Binding-site contacts:
Ligand atom C39 contacts residue TRP86 of chain 1.B at 3.4 Å (hydrophobic).
Ligand atom C30 contacts residue TRP86 of chain 1.B at 3.5 Å (hydrophobic).
Ligand atom N2 contacts residue TYR72 of chain 1.B at 3.6 Å (h-bond).
Ligand atom C1 contacts residue TRP286 of chain 1.B at 3.2 Å (hydrophobic).
Ligand atom C21 contacts residue TRP286 of chain 1.B at 3.5 Å (hydrophobic).
Ligand atom C41 contacts residue TYR341 of chain 1.B at 3.2 Å (hydrophobic).
Ligand atom C32 contacts residue HIS447 of chain 1.B at 3.4 Å.
Ligand atom C29 contacts residue HIS447 of chain 1.B at 3.2 Å.
Ligand atom N1 contacts residue TYR124 of chain 1.B at 3.5 Å.
Ligand atom C4 contacts residue TYR72 of chain 1.B at 3.5 Å (hydrophobic).
Ligand atom C3 contacts residue TYR72 of chain 1.B at 3.7 Å (hydrophobic).
Ligand atom C2 contacts residue TRP286 of chain 1.B at 3.6 Å (hydrophobic).
Ligand atom C36 contacts residue GLU202 of chain 1.B at 3.2 Å.
Ligand atom C10 contacts residue TYR341 of chain 1.B at 3.7 Å (hydrophobic).
Ligand atom C1 contacts residue TYR72 of chain 1.B at 3.6 Å (hydrophobic).
Ligand atom C35 contacts residue GLU202 of chain 1.B at 3.6 Å.
Ligand atom C11 contacts residue TYR341 of chain 1.B at 3.7 Å (hydrophobic).
Ligand atom C3 contacts residue TRP286 of chain 1.B at 3.6 Å (hydrophobic).
Ligand atom N1 contacts residue TRP286 of chain 1.B at 3.2 Å.
Ligand atom C12 contacts residue TYR341 of chain 1.B at 3.4 Å (hydrophobic).
Ligand atom C6 contacts residue TYR72 of chain 1.B at 3.5 Å (hydrophobic).
Ligand atom N7 contacts residue HIS447 of chain 1.B at 2.8 Å (h-bond).
Ligand atom C5 contacts residue TYR72 of chain 1.B at 3.6 Å (hydrophobic).
Ligand atom C31 contacts residue TRP86 of chain 1.B at 3.7 Å (hydrophobic).
Ligand atom C32 contacts residue GLY448 of chain 1.B at 3.6 Å.
Ligand atom N8 contacts residue TRP86 of chain 1.B at 3.6 Å.
Ligand atom C25 contacts residue TYR124 of chain 1.B at 3.7 Å (hydrophobic).
Ligand atom N6 contacts residue PHE338 of chain 1.B at 3.6 Å.
Ligand atom N5 contacts residue PHE338 of chain 1.B at 3.4 Å.
Ligand atom C5 contacts residue TRP286 of chain 1.B at 3.6 Å (hydrophobic).
Ligand atom N4 contacts residue PHE338 of chain 1.B at 3.6 Å.
Ligand atom N1 contacts residue GLU285 of chain 1.B at 3.4 Å (salt-bridge).
Ligand atom C22 contacts residue TYR124 of chain 1.B at 3.5 Å (hydrophobic).
Ligand atom C24 contacts residue TYR124 of chain 1.B at 3.5 Å (hydrophobic).
Ligand atom C7 contacts residue TYR72 of chain 1.B at 3.6 Å (hydrophobic).
Ligand atom C28 contacts residue ALA337 of chain 1.B at 3.5 Å (hydrophobic).
Ligand atom C29 contacts residue ALA337 of chain 1.B at 3.4 Å (hydrophobic).
Ligand atom C42 contacts residue TYR341 of chain 1.B at 3.4 Å (hydrophobic).
Ligand atom C33 contacts residue TRP86 of chain 1.B at 3.7 Å (hydrophobic).
Ligand atom C37 contacts residue TRP86 of chain 1.B at 3.6 Å (hydrophobic).

This small molecule binds to this protein.
Small molecule (SMILES): Nc1ccc2c(c1)c(-c1ccccc1)[n+](CCCCCCc1cn(CCNc3c4c(nc5ccccc35)CCCC4)nn1)c1cc(N)ccc21

Sequence of chain 1.B:
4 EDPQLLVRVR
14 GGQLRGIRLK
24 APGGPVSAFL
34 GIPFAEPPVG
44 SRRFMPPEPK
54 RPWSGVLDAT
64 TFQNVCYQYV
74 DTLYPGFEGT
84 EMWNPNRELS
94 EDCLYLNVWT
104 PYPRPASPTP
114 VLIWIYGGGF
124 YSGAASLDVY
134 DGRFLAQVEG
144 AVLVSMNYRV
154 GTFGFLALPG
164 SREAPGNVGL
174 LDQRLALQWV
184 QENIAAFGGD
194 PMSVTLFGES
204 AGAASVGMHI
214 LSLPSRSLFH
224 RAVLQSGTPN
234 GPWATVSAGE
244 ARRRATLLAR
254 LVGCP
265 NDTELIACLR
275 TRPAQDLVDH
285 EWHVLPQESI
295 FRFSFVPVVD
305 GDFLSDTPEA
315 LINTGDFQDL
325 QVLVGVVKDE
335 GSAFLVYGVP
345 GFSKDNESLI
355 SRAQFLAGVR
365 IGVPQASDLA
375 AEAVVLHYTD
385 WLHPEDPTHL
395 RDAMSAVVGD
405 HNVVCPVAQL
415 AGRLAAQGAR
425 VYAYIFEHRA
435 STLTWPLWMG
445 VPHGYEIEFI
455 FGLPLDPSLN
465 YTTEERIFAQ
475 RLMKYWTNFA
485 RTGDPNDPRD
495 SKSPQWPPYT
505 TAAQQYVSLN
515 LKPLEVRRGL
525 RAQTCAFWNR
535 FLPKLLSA